The protein below binds the small molecule below.
Small molecule (SMILES): CC(=O)N[C@@H]1[C@@H](O)[C@H](O)[C@@H](CO)O[C@H]1O

Sequence of chain 1.A:
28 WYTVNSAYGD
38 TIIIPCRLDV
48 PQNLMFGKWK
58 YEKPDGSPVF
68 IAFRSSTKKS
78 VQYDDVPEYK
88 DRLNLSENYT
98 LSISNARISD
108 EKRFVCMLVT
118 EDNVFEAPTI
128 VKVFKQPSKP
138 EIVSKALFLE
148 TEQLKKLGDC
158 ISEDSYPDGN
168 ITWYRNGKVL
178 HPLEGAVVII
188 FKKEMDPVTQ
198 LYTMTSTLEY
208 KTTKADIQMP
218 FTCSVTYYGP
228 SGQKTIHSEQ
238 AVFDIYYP

Binding-site contacts:
Ligand atom C2 contacts residue SER93 of chain 1.A at 4.0 Å.
Ligand atom O5 contacts residue ASN95 of chain 1.A at 2.3 Å (h-bond).
Ligand atom C8 contacts residue GLU94 of chain 1.A at 4.3 Å.
Ligand atom O5 contacts residue THR97 of chain 1.A at 3.3 Å (h-bond).
Ligand atom O6 contacts residue PRO42 of chain 1.A at 4.2 Å.
Ligand atom C5 contacts residue ASN95 of chain 1.A at 3.6 Å.
Ligand atom N2 contacts residue SER93 of chain 1.A at 4.4 Å.
Ligand atom C4 contacts residue THR97 of chain 1.A at 4.0 Å.
Ligand atom C1 contacts residue THR97 of chain 1.A at 4.2 Å.
Ligand atom O7 contacts residue SER93 of chain 1.A at 3.0 Å (h-bond).
Ligand atom C3 contacts residue ASN95 of chain 1.A at 3.8 Å.
Ligand atom O6 contacts residue THR97 of chain 1.A at 4.1 Å.
Ligand atom C1 contacts residue ASN95 of chain 1.A at 1.4 Å.
Ligand atom C7 contacts residue GLU94 of chain 1.A at 4.3 Å.
Ligand atom C5 contacts residue THR97 of chain 1.A at 3.9 Å.
Ligand atom O7 contacts residue GLU94 of chain 1.A at 3.3 Å (salt-bridge).
Ligand atom N2 contacts residue ASN95 of chain 1.A at 2.9 Å (h-bond).
Ligand atom C6 contacts residue THR97 of chain 1.A at 3.6 Å.
Ligand atom C8 contacts residue ASN95 of chain 1.A at 4.4 Å.
Ligand atom C2 contacts residue ASN95 of chain 1.A at 2.5 Å.
Ligand atom C4 contacts residue ASN95 of chain 1.A at 4.2 Å.
Ligand atom O7 contacts residue ASN95 of chain 1.A at 3.0 Å (h-bond).
Ligand atom C7 contacts residue SER93 of chain 1.A at 4.0 Å.
Ligand atom C7 contacts residue ASN95 of chain 1.A at 3.3 Å.
Ligand atom C2 contacts residue THR97 of chain 1.A at 4.4 Å.